The protein below binds the small molecule below.
Small molecule (SMILES): Cc1c(C)n(Cc2ccc(-c3ccccc3C(=O)O)cc2)c2ccc(C(=O)N[C@@H](C)c3ccc([N+](=O)[O-])cc3)cc12

Binding-site contacts:
Ligand atom C10 contacts residue SER87 of chain 2.B at 3.8 Å.
Ligand atom O15 contacts residue HIS247 of chain 2.B at 3.6 Å.
Ligand atom O15 contacts residue TYR125 of chain 2.B at 3.0 Å.
Ligand atom C12 contacts residue LEU128 of chain 2.B at 3.6 Å (hydrophobic).
Ligand atom C24 contacts residue ILE139 of chain 2.B at 3.7 Å (hydrophobic).
Ligand atom O41 contacts residue SER140 of chain 2.B at 2.8 Å (h-bond).
Ligand atom C20 contacts residue ARG86 of chain 2.B at 3.6 Å.
Ligand atom C14 contacts residue TYR125 of chain 2.B at 3.3 Å (hydrophobic).
Ligand atom C32 contacts residue LEU251 of chain 2.B at 3.8 Å (hydrophobic).
Ligand atom O41 contacts residue ILE139 of chain 2.B at 3.1 Å.
Ligand atom C06 contacts residue SER87 of chain 2.B at 3.3 Å.
Ligand atom N36 contacts residue PHE80 of chain 2.B at 3.5 Å.
Ligand atom O38 contacts residue PHE80 of chain 2.B at 3.0 Å.
Ligand atom C27 contacts residue ILE79 of chain 2.B at 3.5 Å (hydrophobic).
Ligand atom N16 contacts residue HIS247 of chain 2.B at 3.7 Å.
Ligand atom C29 contacts residue HIS64 of chain 2.B at 3.2 Å.
Ligand atom O15 contacts residue LYS165 of chain 2.B at 2.7 Å (salt-bridge).
Ligand atom O38 contacts residue LEU251 of chain 2.B at 3.3 Å.
Ligand atom C02 contacts residue MET162 of chain 2.B at 3.6 Å (hydrophobic).
Ligand atom O40 contacts residue ARG86 of chain 2.B at 2.9 Å (salt-bridge).
Ligand atom C26 contacts residue ILE79 of chain 2.B at 3.6 Å (hydrophobic).
Ligand atom O37 contacts residue GLN84 of chain 2.B at 2.5 Å (h-bond).
Ligand atom C35 contacts residue SER87 of chain 2.B at 3.4 Å.
Ligand atom C30 contacts residue HIS64 of chain 2.B at 3.6 Å.
Ligand atom C17 contacts residue SER87 of chain 2.B at 3.2 Å.
Ligand atom C04 contacts residue LEU128 of chain 2.B at 3.8 Å (hydrophobic).
Ligand atom O37 contacts residue PHE80 of chain 2.B at 3.6 Å.
Ligand atom C21 contacts residue ARG86 of chain 2.B at 3.5 Å.
Ligand atom N16 contacts residue TYR125 of chain 2.B at 3.1 Å (h-bond).
Ligand atom C11 contacts residue ARG86 of chain 2.B at 3.7 Å.
Ligand atom O40 contacts residue HIS64 of chain 2.B at 2.9 Å (h-bond).
Ligand atom C03 contacts residue MET162 of chain 2.B at 3.5 Å (hydrophobic).
Ligand atom C39 contacts residue HIS64 of chain 2.B at 3.6 Å.
Ligand atom C06 contacts residue ILE124 of chain 2.B at 3.6 Å (hydrophobic).
Ligand atom C18 contacts residue SER87 of chain 2.B at 3.5 Å.
Ligand atom C19 contacts residue ILE124 of chain 2.B at 3.7 Å (hydrophobic).
Ligand atom C23 contacts residue ILE139 of chain 2.B at 3.5 Å (hydrophobic).
Ligand atom C28 contacts residue HIS64 of chain 2.B at 3.5 Å.
Ligand atom N07 contacts residue LEU128 of chain 2.B at 3.5 Å.
Ligand atom N36 contacts residue GLN84 of chain 2.B at 3.6 Å (h-bond).

Sequence of chain 2.B:
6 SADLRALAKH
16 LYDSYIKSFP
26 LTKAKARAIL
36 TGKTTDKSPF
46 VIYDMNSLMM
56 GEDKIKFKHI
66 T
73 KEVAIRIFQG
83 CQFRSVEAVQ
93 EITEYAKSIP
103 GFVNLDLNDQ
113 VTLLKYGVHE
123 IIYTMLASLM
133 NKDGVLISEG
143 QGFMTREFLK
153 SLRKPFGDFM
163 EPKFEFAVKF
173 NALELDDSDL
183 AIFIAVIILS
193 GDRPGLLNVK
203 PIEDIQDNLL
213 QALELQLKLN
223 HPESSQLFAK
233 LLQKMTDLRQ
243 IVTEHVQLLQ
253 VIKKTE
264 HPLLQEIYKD